This small molecule binds to this protein.
Small molecule (SMILES): N[C@@H](CCC(=O)O)C(=O)O

Binding-site contacts:
Ligand atom OXT contacts residue TYR128 of chain 1.C at 4.1 Å.
Ligand atom CB contacts residue TYR128 of chain 1.C at 4.0 Å (hydrophobic).
Ligand atom CA contacts residue GLU178 of chain 1.C at 4.0 Å.
Ligand atom CG contacts residue ARG210 of chain 1.C at 3.8 Å.
Ligand atom CA contacts residue PHE181 of chain 1.C at 4.1 Å (hydrophobic).
Ligand atom CD contacts residue SER204 of chain 1.C at 4.2 Å.
Ligand atom OE1 contacts residue SER204 of chain 1.C at 3.2 Å (h-bond).
Ligand atom CD contacts residue PHE181 of chain 1.C at 3.7 Å (hydrophobic).
Ligand atom N contacts residue PHE181 of chain 1.C at 4.0 Å.
Ligand atom C contacts residue ARG129 of chain 1.C at 4.1 Å.
Ligand atom OE2 contacts residue CYS177 of chain 1.C at 3.5 Å (h-bond).
Ligand atom CB contacts residue PHE181 of chain 1.C at 4.0 Å (hydrophobic).
Ligand atom OE2 contacts residue PHE131 of chain 1.C at 3.8 Å.
Ligand atom CD contacts residue PHE131 of chain 1.C at 4.5 Å (hydrophobic).
Ligand atom C contacts residue PHE131 of chain 1.C at 4.4 Å (hydrophobic).
Ligand atom OE1 contacts residue ARG210 of chain 1.C at 3.4 Å.
Ligand atom OE1 contacts residue PHE181 of chain 1.C at 3.6 Å.
Ligand atom OE1 contacts residue ARG214 of chain 1.C at 4.5 Å.
Ligand atom OXT contacts residue ARG129 of chain 1.C at 3.3 Å (salt-bridge).
Ligand atom O contacts residue TYR128 of chain 1.C at 3.1 Å (h-bond).
Ligand atom OXT contacts residue ARG210 of chain 1.C at 4.4 Å.
Ligand atom CA contacts residue TYR128 of chain 1.C at 3.5 Å (hydrophobic).
Ligand atom O contacts residue ARG129 of chain 1.C at 4.3 Å.
Ligand atom N contacts residue GLU178 of chain 1.C at 3.4 Å (salt-bridge).
Ligand atom C contacts residue ARG210 of chain 1.C at 4.4 Å.
Ligand atom OE1 contacts residue CYS177 of chain 1.C at 4.4 Å.
Ligand atom C contacts residue TYR128 of chain 1.C at 3.4 Å (hydrophobic).
Ligand atom CG contacts residue PHE181 of chain 1.C at 3.7 Å (hydrophobic).
Ligand atom CD contacts residue CYS177 of chain 1.C at 4.3 Å (hydrophobic).
Ligand atom O contacts residue ARG210 of chain 1.C at 4.1 Å.
Ligand atom N contacts residue TYR128 of chain 1.C at 2.9 Å (h-bond).
Ligand atom OE2 contacts residue GLU178 of chain 1.C at 4.0 Å.
Ligand atom CB contacts residue GLU178 of chain 1.C at 3.3 Å.
Ligand atom CD contacts residue ARG210 of chain 1.C at 4.0 Å.
Ligand atom O contacts residue PHE131 of chain 1.C at 3.2 Å.
Ligand atom N contacts residue MET287 of chain 2.C at 3.7 Å.
Ligand atom OE2 contacts residue PHE181 of chain 1.C at 4.3 Å.

Sequence of chain 2.C:
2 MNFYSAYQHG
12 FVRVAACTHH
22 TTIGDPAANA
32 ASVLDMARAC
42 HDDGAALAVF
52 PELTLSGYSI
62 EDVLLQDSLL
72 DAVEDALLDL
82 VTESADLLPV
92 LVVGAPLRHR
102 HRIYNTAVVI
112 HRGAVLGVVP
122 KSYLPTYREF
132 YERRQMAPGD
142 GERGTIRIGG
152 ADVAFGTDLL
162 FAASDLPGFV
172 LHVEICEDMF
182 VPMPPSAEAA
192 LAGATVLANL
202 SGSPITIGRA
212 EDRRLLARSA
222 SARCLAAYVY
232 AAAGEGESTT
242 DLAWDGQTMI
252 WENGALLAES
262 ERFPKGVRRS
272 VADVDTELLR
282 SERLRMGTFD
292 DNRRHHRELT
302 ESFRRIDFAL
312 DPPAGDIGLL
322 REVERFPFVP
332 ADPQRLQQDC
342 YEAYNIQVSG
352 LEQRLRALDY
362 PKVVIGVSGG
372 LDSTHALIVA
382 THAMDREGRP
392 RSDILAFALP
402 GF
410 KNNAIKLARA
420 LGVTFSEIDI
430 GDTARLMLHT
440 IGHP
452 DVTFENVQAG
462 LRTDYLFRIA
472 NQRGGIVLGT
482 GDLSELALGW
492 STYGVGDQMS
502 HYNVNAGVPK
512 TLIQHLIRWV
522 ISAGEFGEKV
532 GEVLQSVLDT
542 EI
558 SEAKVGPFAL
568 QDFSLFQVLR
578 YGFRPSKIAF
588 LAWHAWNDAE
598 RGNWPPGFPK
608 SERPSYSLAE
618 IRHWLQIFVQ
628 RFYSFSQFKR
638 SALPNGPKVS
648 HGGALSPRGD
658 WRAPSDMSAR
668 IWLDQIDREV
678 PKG

Sequence of chain 1.C:
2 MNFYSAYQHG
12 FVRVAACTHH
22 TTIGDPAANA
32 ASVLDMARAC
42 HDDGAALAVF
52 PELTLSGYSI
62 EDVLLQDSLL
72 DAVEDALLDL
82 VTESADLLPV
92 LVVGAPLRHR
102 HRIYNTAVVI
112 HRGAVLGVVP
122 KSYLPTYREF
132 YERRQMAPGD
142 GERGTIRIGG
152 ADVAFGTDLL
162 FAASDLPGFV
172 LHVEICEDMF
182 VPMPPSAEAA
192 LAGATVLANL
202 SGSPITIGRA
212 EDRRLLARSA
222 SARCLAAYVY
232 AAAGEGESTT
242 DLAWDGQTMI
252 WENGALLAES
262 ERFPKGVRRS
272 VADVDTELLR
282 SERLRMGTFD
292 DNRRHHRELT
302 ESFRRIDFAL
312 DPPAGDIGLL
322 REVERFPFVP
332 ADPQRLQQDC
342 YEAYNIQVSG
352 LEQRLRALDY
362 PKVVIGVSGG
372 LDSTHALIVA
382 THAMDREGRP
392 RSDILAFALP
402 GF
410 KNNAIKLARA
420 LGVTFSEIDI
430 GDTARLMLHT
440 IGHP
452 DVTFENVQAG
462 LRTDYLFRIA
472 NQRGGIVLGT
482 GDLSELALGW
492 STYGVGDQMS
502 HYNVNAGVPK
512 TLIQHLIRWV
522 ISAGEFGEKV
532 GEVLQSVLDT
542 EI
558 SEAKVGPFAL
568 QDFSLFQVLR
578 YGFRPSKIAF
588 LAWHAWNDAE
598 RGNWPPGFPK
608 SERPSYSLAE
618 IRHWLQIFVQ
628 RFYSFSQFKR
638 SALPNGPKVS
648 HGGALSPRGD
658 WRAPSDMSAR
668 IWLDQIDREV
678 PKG